Binding-site contacts:
Ligand atom N14 contacts residue TRP289 of chain 1.B at 3.6 Å.
Ligand atom C8 contacts residue TRP289 of chain 1.B at 3.8 Å (hydrophobic).
Ligand atom CL4 contacts residue ASN409 of chain 1.B at 3.5 Å.
Ligand atom C6 contacts residue 5G81 of chain 1.F at 3.4 Å.
Ligand atom N12 contacts residue TYR75 of chain 1.B at 3.8 Å.
Ligand atom C10 contacts residue TYR127 of chain 1.B at 3.8 Å (hydrophobic).
Ligand atom C8 contacts residue TYR127 of chain 1.B at 3.5 Å (hydrophobic).
Ligand atom CL2 contacts residue ARG299 of chain 1.B at 3.7 Å.
Ligand atom C13 contacts residue TRP289 of chain 1.B at 3.5 Å (hydrophobic).
Ligand atom CL2 contacts residue TRP239 of chain 1.B at 3.7 Å.
Ligand atom CL2 contacts residue PHE300 of chain 1.B at 3.3 Å.
Ligand atom C13 contacts residue TYR75 of chain 1.B at 3.9 Å (hydrophobic).
Ligand atom C11 contacts residue TRP289 of chain 1.B at 3.9 Å (hydrophobic).
Ligand atom N12 contacts residue TRP289 of chain 1.B at 3.9 Å.
Ligand atom C15 contacts residue TYR75 of chain 1.B at 3.3 Å (hydrophobic).
Ligand atom C1 contacts residue MIS206 of chain 1.B at 3.8 Å.
Ligand atom C3 contacts residue PHE298 of chain 1.B at 3.4 Å (hydrophobic).
Ligand atom C16 contacts residue TYR75 of chain 1.B at 3.4 Å (hydrophobic).
Ligand atom C9 contacts residue TYR127 of chain 1.B at 3.6 Å (hydrophobic).
Ligand atom C1 contacts residue ARG299 of chain 1.B at 3.7 Å.
Ligand atom C2 contacts residue PHE298 of chain 1.B at 3.5 Å (hydrophobic).
Ligand atom O1 contacts residue ARG299 of chain 1.B at 3.8 Å.
Ligand atom C4 contacts residue PHE298 of chain 1.B at 3.7 Å (hydrophobic).
Ligand atom C16 contacts residue TYR127 of chain 1.B at 3.7 Å (hydrophobic).
Ligand atom N14 contacts residue TYR75 of chain 1.B at 3.5 Å.
Ligand atom C8 contacts residue PHE300 of chain 1.B at 3.9 Å (hydrophobic).
Ligand atom C11 contacts residue 5G81 of chain 1.F at 3.5 Å.
Ligand atom C6 contacts residue PHE298 of chain 1.B at 3.8 Å (hydrophobic).
Ligand atom C2 contacts residue MIS206 of chain 1.B at 3.9 Å.
Ligand atom C6 contacts residue MIS206 of chain 1.B at 3.8 Å.
Ligand atom C10 contacts residue TRP289 of chain 1.B at 3.5 Å (hydrophobic).
Ligand atom C2 contacts residue ARG299 of chain 1.B at 3.8 Å.
Ligand atom C9 contacts residue 5G81 of chain 1.F at 3.5 Å.
Ligand atom C1 contacts residue PHE298 of chain 1.B at 3.7 Å (hydrophobic).
Ligand atom C7 contacts residue 5G81 of chain 1.F at 3.8 Å.
Ligand atom C9 contacts residue TRP289 of chain 1.B at 3.4 Å (hydrophobic).
Ligand atom C5 contacts residue PHE298 of chain 1.B at 3.9 Å (hydrophobic).
Ligand atom C5 contacts residue PHE341 of chain 1.B at 3.4 Å (hydrophobic).
Ligand atom C15 contacts residue GLU288 of chain 1.B at 3.0 Å.
Ligand atom C16 contacts residue GLU288 of chain 1.B at 3.7 Å.

Sequence of chain 1.B:
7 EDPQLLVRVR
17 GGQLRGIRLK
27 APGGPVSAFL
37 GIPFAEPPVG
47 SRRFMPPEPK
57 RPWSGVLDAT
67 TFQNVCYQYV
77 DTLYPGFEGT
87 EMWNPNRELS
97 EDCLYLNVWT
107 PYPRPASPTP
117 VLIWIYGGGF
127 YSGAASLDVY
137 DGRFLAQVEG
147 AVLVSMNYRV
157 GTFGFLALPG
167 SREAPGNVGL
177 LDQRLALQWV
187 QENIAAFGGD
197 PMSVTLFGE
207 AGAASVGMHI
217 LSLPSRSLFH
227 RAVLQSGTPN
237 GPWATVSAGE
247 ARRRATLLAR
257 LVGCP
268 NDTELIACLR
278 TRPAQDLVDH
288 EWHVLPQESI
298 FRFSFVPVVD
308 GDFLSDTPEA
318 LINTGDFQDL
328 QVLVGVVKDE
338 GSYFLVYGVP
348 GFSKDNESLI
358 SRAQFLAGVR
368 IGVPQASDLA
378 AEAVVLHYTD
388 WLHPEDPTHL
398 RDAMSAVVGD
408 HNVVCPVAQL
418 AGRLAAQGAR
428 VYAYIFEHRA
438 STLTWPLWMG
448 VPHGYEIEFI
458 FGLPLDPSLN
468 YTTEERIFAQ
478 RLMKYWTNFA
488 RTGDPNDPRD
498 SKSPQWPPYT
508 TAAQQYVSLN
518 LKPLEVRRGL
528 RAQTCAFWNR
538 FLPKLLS

The protein below binds the small molecule below.
Small molecule (SMILES): Clc1ccc(OCCCCCn2ccnc2)c(Cl)c1